Sequence of chain 1.B:
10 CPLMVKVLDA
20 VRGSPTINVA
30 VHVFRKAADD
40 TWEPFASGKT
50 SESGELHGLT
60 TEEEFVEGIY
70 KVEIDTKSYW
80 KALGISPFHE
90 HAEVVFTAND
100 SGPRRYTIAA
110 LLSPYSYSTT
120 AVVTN

A protein and the small-molecule ligand that binds it are described below.
Small molecule (SMILES): O=C(O)c1ccccc1Nc1cccc(C(F)(F)F)c1

Binding-site contacts:
Ligand atom F1 contacts residue LEU110 of chain 1.B at 3.7 Å.
Ligand atom C4' contacts residue LEU110 of chain 1.B at 3.7 Å (hydrophobic).
Ligand atom C5' contacts residue LEU110 of chain 1.B at 3.6 Å (hydrophobic).
Ligand atom C3 contacts residue THR106 of chain 1.B at 4.1 Å.
Ligand atom N contacts residue ALA108 of chain 1.B at 4.5 Å.
Ligand atom C7 contacts residue LYS15 of chain 1.B at 3.6 Å.
Ligand atom C6' contacts residue ALA108 of chain 1.B at 3.8 Å (hydrophobic).
Ligand atom C6' contacts residue LEU17 of chain 1.B at 4.3 Å (hydrophobic).
Ligand atom C3' contacts residue LEU110 of chain 1.B at 4.3 Å (hydrophobic).
Ligand atom C6 contacts residue ALA108 of chain 1.B at 3.8 Å (hydrophobic).
Ligand atom C5 contacts residue ALA108 of chain 1.B at 3.1 Å (hydrophobic).
Ligand atom C1 contacts residue ALA108 of chain 1.B at 4.4 Å (hydrophobic).
Ligand atom C4 contacts residue ALA108 of chain 1.B at 3.1 Å (hydrophobic).
Ligand atom C4' contacts residue SER117 of chain 1.B at 3.9 Å.
Ligand atom C1 contacts residue LYS15 of chain 1.B at 4.1 Å.
Ligand atom C5' contacts residue SER117 of chain 1.B at 4.1 Å.
Ligand atom C2 contacts residue ALA108 of chain 1.B at 4.4 Å (hydrophobic).
Ligand atom O1 contacts residue LYS15 of chain 1.B at 3.3 Å.
Ligand atom O2 contacts residue LYS15 of chain 1.B at 3.8 Å.
Ligand atom C3 contacts residue ALA108 of chain 1.B at 3.8 Å (hydrophobic).
Ligand atom F3 contacts residue LEU110 of chain 1.B at 4.1 Å.
Ligand atom C4 contacts residue VAL121 of chain 1.B at 3.6 Å (hydrophobic).
Ligand atom C3 contacts residue VAL121 of chain 1.B at 3.9 Å (hydrophobic).
Ligand atom C7 contacts residue LEU17 of chain 1.B at 4.4 Å (hydrophobic).
Ligand atom C1' contacts residue LEU17 of chain 1.B at 4.1 Å (hydrophobic).
Ligand atom N contacts residue LEU17 of chain 1.B at 3.9 Å.
Ligand atom O2 contacts residue LEU17 of chain 1.B at 3.6 Å.
Ligand atom C7' contacts residue LEU110 of chain 1.B at 4.3 Å (hydrophobic).
Ligand atom C2 contacts residue LYS15 of chain 1.B at 4.2 Å.